Binding-site contacts:
Ligand atom C31 contacts residue TRP3 of chain 1.E at 3.5 Å (hydrophobic).
Ligand atom C30 contacts residue PHE401 of chain 1.D at 3.6 Å (hydrophobic).
Ligand atom C06 contacts residue MET465 of chain 1.D at 3.3 Å (hydrophobic).
Ligand atom C24 contacts residue TRP262 of chain 1.D at 3.5 Å (hydrophobic).
Ligand atom C10 contacts residue PHE267 of chain 1.D at 3.4 Å (hydrophobic).
Ligand atom C20 contacts residue PHE264 of chain 1.D at 3.4 Å (hydrophobic).
Ligand atom O26 contacts residue ARG471 of chain 1.D at 3.0 Å.
Ligand atom O32 contacts residue GLU71 of chain 1.D at 3.0 Å (salt-bridge).
Ligand atom C33 contacts residue GLU71 of chain 1.D at 3.4 Å.
Ligand atom O37 contacts residue HIS577 of chain 1.D at 3.6 Å.
Ligand atom C25 contacts residue ARG471 of chain 1.D at 3.3 Å.
Ligand atom C12 contacts residue ILE469 of chain 1.D at 3.4 Å (hydrophobic).
Ligand atom O39 contacts residue GLU579 of chain 1.D at 3.1 Å.
Ligand atom O29 contacts residue ARG471 of chain 1.D at 2.9 Å.
Ligand atom O37 contacts residue GLU579 of chain 1.D at 2.8 Å.
Ligand atom C15 contacts residue ILE376 of chain 1.D at 3.5 Å (hydrophobic).
Ligand atom C07 contacts residue MET465 of chain 1.D at 3.3 Å (hydrophobic).
Ligand atom C31 contacts residue GLU71 of chain 1.D at 3.1 Å.
Ligand atom O35 contacts residue TYR75 of chain 1.D at 3.0 Å (h-bond).
Ligand atom C34 contacts residue TYR75 of chain 1.D at 3.4 Å (hydrophobic).
Ligand atom C23 contacts residue GLU579 of chain 1.D at 3.5 Å.
Ligand atom C21 contacts residue ARG471 of chain 1.D at 3.5 Å.
Ligand atom C13 contacts residue LEU380 of chain 1.D at 3.2 Å (hydrophobic).
Ligand atom C09 contacts residue PHE267 of chain 1.D at 3.3 Å (hydrophobic).
Ligand atom O41 contacts residue PHE401 of chain 1.D at 3.4 Å.
Ligand atom O29 contacts residue ARG211 of chain 1.D at 3.0 Å (salt-bridge).
Ligand atom C36 contacts residue GLU579 of chain 1.D at 3.4 Å.
Ligand atom C14 contacts residue ILE469 of chain 1.D at 3.1 Å (hydrophobic).
Ligand atom C14 contacts residue ILE376 of chain 1.D at 3.5 Å (hydrophobic).
Ligand atom C18 contacts residue LEU472 of chain 1.D at 3.5 Å (hydrophobic).
Ligand atom O35 contacts residue HIS577 of chain 1.D at 2.8 Å.
Ligand atom O35 contacts residue GLU579 of chain 1.D at 3.5 Å (salt-bridge).
Ligand atom C13 contacts residue ILE469 of chain 1.D at 3.3 Å (hydrophobic).
Ligand atom C30 contacts residue GLU71 of chain 1.D at 3.3 Å.
Ligand atom C23 contacts residue PHE264 of chain 1.D at 3.5 Å (hydrophobic).
Ligand atom O39 contacts residue TYR395 of chain 1.D at 2.8 Å (h-bond).
Ligand atom C15 contacts residue ILE469 of chain 1.D at 3.6 Å (hydrophobic).
Ligand atom C38 contacts residue TYR395 of chain 1.D at 3.6 Å (hydrophobic).
Ligand atom O28 contacts residue GLU71 of chain 1.D at 3.1 Å (salt-bridge).
Ligand atom C16 contacts residue ILE469 of chain 1.D at 3.5 Å (hydrophobic).

Sequence of chain 1.D:
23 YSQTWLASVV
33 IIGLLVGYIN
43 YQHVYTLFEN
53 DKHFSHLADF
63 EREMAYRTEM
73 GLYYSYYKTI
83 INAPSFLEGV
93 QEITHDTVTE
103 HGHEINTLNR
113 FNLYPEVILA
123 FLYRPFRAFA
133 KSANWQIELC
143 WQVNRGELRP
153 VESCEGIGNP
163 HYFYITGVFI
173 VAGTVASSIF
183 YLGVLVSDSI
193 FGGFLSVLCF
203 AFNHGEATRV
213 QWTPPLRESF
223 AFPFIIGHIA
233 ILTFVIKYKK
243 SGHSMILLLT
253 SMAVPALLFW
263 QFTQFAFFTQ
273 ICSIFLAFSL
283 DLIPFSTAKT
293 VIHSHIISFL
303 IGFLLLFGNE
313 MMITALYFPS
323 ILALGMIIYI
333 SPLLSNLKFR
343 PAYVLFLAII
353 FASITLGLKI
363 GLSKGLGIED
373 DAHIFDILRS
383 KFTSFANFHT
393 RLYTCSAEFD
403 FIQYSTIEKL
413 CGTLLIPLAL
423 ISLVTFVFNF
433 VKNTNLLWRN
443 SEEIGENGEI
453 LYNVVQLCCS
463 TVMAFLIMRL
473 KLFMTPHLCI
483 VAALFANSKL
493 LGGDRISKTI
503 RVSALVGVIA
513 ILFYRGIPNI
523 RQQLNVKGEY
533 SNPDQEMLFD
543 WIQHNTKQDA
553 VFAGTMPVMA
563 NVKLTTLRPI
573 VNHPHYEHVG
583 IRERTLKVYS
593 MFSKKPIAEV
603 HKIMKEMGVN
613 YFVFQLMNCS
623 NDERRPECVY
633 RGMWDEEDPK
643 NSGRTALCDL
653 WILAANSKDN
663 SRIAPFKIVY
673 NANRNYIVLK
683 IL

Sequence of chain 1.E:
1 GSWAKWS

This protein binds this small molecule.
Small molecule (SMILES): CC(C)=CCC/C(C)=C/CC/C(C)=C\CC/C(C)=C/CC[C@H](C)CCOP(=O)(O)C[C@@H]1O[C@H](CO)[C@@H](O)[C@H](O)[C@@H]1O